Sequence of chain 2.A:
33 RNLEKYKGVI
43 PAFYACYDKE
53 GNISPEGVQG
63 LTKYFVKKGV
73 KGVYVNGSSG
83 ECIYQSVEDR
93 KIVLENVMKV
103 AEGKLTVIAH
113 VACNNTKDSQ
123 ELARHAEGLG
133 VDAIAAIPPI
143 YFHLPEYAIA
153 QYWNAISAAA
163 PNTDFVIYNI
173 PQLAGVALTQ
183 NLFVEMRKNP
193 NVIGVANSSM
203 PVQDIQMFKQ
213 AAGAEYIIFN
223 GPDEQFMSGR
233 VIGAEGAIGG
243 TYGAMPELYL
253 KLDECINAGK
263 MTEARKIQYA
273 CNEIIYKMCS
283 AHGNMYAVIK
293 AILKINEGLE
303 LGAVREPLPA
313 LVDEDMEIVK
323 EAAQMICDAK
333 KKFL

Binding-site contacts:
Ligand atom O8 contacts residue ASP225 of chain 2.A at 3.0 Å (salt-bridge).
Ligand atom O2 contacts residue GLY242 of chain 2.A at 3.5 Å (h-bond).
Ligand atom O1A contacts residue SER81 of chain 2.A at 2.8 Å (h-bond).
Ligand atom O7 contacts residue GLY242 of chain 2.A at 3.7 Å.
Ligand atom O1A contacts residue GLY79 of chain 2.A at 3.5 Å.
Ligand atom O4 contacts residue SER200 of chain 2.A at 2.8 Å (h-bond).
Ligand atom O1A contacts residue ALA44 of chain 2.A at 3.9 Å.
Ligand atom C1 contacts residue TYR76 of chain 2.A at 3.7 Å (hydrophobic).
Ligand atom O1A contacts residue SER80 of chain 2.A at 2.9 Å (h-bond).
Ligand atom C9 contacts residue THR243 of chain 2.A at 3.8 Å.
Ligand atom C8 contacts residue ASP225 of chain 2.A at 3.5 Å.
Ligand atom O4 contacts residue GLY223 of chain 2.A at 3.1 Å (h-bond).
Ligand atom O8 contacts residue PRO224 of chain 2.A at 3.8 Å.
Ligand atom C6 contacts residue GLY223 of chain 2.A at 3.5 Å.
Ligand atom C2 contacts residue TYR170 of chain 2.A at 4.0 Å (hydrophobic).
Ligand atom O9 contacts residue GLU226 of chain 2.A at 2.7 Å (salt-bridge).
Ligand atom C1 contacts residue SER81 of chain 2.A at 3.7 Å.
Ligand atom C9 contacts residue GLU226 of chain 2.A at 3.3 Å.
Ligand atom C1 contacts residue SER80 of chain 2.A at 3.5 Å.
Ligand atom O8 contacts residue GLY223 of chain 2.A at 3.9 Å.
Ligand atom O6 contacts residue ASP225 of chain 2.A at 2.9 Å (salt-bridge).
Ligand atom O1B contacts residue TYR170 of chain 2.A at 3.6 Å.
Ligand atom O1A contacts residue TYR76 of chain 2.A at 3.5 Å.
Ligand atom O1B contacts residue SER80 of chain 2.A at 3.3 Å (h-bond).
Ligand atom O6 contacts residue GLY223 of chain 2.A at 3.3 Å (h-bond).
Ligand atom O7 contacts residue MET287 of chain 2.A at 3.9 Å.
Ligand atom C6 contacts residue GLY242 of chain 2.A at 4.0 Å.
Ligand atom C2 contacts residue SER81 of chain 2.A at 3.4 Å.
Ligand atom O2 contacts residue ALA44 of chain 2.A at 3.7 Å.
Ligand atom C6 contacts residue ASP225 of chain 2.A at 3.8 Å.
Ligand atom O2 contacts residue SER81 of chain 2.A at 2.6 Å (h-bond).
Ligand atom O7 contacts residue TYR288 of chain 2.A at 3.6 Å (h-bond).
Ligand atom O8 contacts residue GLU226 of chain 2.A at 2.8 Å (salt-bridge).
Ligand atom C3 contacts residue TYR170 of chain 2.A at 3.9 Å (hydrophobic).
Ligand atom O6 contacts residue GLY242 of chain 2.A at 2.8 Å (h-bond).
Ligand atom C4 contacts residue GLY223 of chain 2.A at 3.9 Å.
Ligand atom C8 contacts residue GLU226 of chain 2.A at 3.8 Å.
Ligand atom O1B contacts residue TYR76 of chain 2.A at 3.5 Å.
Ligand atom C4 contacts residue SER200 of chain 2.A at 4.0 Å.
Ligand atom O6 contacts residue GLY241 of chain 2.A at 3.4 Å.

This small molecule binds to this protein.
Small molecule (SMILES): CC(=O)N[C@@H]([C@@H](O)[C@H](O)[C@H](O)CO)[C@@H](O)CC(=O)C(=O)O